A small-molecule ligand and the protein it binds are described below.
Small molecule (SMILES): O=C(Cc1cccc(Cl)c1)Nn1cn[nH]c1=O

Sequence of chain 2.A:
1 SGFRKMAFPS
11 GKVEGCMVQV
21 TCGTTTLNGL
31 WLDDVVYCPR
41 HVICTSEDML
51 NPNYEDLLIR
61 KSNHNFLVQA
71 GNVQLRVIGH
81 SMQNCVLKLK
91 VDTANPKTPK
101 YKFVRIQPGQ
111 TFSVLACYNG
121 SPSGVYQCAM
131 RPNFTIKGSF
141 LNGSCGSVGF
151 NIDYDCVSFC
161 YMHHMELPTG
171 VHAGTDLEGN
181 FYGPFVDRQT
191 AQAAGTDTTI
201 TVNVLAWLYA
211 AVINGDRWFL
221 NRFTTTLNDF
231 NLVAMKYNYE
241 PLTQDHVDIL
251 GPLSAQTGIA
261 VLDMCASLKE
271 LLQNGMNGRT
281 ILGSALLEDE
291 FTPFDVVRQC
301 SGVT

Binding-site contacts:
Ligand atom O contacts residue GLU166 of chain 1.A at 2.9 Å (salt-bridge).
Ligand atom CL contacts residue HIS164 of chain 1.A at 3.8 Å.
Ligand atom O contacts residue MET165 of chain 1.A at 3.4 Å.
Ligand atom C2 contacts residue GLN189 of chain 1.A at 3.9 Å.
Ligand atom C1 contacts residue ARG188 of chain 1.A at 3.8 Å.
Ligand atom N contacts residue CYS145 of chain 1.A at 3.9 Å.
Ligand atom C1 contacts residue MET49 of chain 1.A at 3.5 Å (hydrophobic).
Ligand atom N2 contacts residue PHE140 of chain 1.A at 3.5 Å (h-bond).
Ligand atom N3 contacts residue LEU141 of chain 1.A at 3.6 Å.
Ligand atom CL contacts residue HIS41 of chain 1.A at 3.4 Å.
Ligand atom C1 contacts residue MET165 of chain 1.A at 3.7 Å (hydrophobic).
Ligand atom C8 contacts residue GLU166 of chain 1.A at 3.8 Å.
Ligand atom C8 contacts residue PHE140 of chain 1.A at 3.9 Å (hydrophobic).
Ligand atom O1 contacts residue GLU166 of chain 1.A at 4.0 Å.
Ligand atom N3 contacts residue GLU166 of chain 1.A at 3.3 Å (salt-bridge).
Ligand atom CL contacts residue ASP187 of chain 1.A at 3.3 Å.
Ligand atom N2 contacts residue LEU141 of chain 1.A at 3.8 Å.
Ligand atom N2 contacts residue GLU166 of chain 1.A at 3.5 Å (salt-bridge).
Ligand atom O1 contacts residue LEU141 of chain 1.A at 4.0 Å.
Ligand atom C1 contacts residue GLN189 of chain 1.A at 4.0 Å.
Ligand atom C9 contacts residue HIS41 of chain 1.A at 3.8 Å.
Ligand atom N contacts residue ASN142 of chain 1.A at 3.5 Å (h-bond).
Ligand atom C9 contacts residue MET165 of chain 1.A at 3.6 Å (hydrophobic).
Ligand atom CL contacts residue MET165 of chain 1.A at 3.8 Å.
Ligand atom C7 contacts residue ASN142 of chain 1.A at 3.4 Å.
Ligand atom C contacts residue HIS164 of chain 1.A at 3.9 Å.
Ligand atom C contacts residue MET165 of chain 1.A at 3.4 Å (hydrophobic).
Ligand atom N2 contacts residue ASN142 of chain 1.A at 3.8 Å.
Ligand atom O1 contacts residue SER144 of chain 1.A at 3.6 Å.
Ligand atom N3 contacts residue PHE140 of chain 1.A at 2.9 Å (h-bond).
Ligand atom CL contacts residue MET49 of chain 1.A at 3.7 Å.
Ligand atom O1 contacts residue CYS145 of chain 1.A at 4.0 Å.
Ligand atom O1 contacts residue HIS163 of chain 1.A at 2.7 Å (h-bond).
Ligand atom C9 contacts residue HIS164 of chain 1.A at 3.3 Å.
Ligand atom C contacts residue MET49 of chain 1.A at 3.5 Å (hydrophobic).
Ligand atom C8 contacts residue HIS163 of chain 1.A at 3.8 Å.
Ligand atom C6 contacts residue GLU166 of chain 1.A at 4.0 Å.
Ligand atom C8 contacts residue LEU141 of chain 1.A at 3.7 Å (hydrophobic).
Ligand atom N1 contacts residue ASN142 of chain 1.A at 3.7 Å.
Ligand atom O1 contacts residue PHE140 of chain 1.A at 4.0 Å.

Sequence of chain 1.A:
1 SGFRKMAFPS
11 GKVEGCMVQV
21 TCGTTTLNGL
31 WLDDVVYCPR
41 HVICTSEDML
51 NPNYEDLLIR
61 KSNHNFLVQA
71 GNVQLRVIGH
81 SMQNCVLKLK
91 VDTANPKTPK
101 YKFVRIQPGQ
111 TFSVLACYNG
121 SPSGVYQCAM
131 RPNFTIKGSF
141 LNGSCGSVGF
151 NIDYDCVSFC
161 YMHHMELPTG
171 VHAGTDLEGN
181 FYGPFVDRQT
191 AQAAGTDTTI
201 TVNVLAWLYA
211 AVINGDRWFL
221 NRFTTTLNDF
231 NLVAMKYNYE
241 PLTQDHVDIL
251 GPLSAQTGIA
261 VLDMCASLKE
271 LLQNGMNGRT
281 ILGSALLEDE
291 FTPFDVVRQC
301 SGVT